Binding-site contacts:
Ligand atom C4 contacts residue ASN168 of chain 1.I at 4.2 Å.
Ligand atom C8 contacts residue ASP434 of chain 1.H at 4.0 Å.
Ligand atom O3 contacts residue LEU416 of chain 1.H at 3.8 Å.
Ligand atom N2 contacts residue ASN168 of chain 1.I at 2.9 Å (h-bond).
Ligand atom C1 contacts residue ASN168 of chain 1.I at 1.4 Å.
Ligand atom N2 contacts residue LEU416 of chain 1.H at 4.2 Å.
Ligand atom C5 contacts residue ASN168 of chain 1.I at 3.7 Å.
Ligand atom C8 contacts residue ASN168 of chain 1.I at 4.4 Å.
Ligand atom C8 contacts residue LEU416 of chain 1.H at 4.0 Å (hydrophobic).
Ligand atom O5 contacts residue ASN168 of chain 1.I at 2.4 Å (h-bond).
Ligand atom C7 contacts residue ASN168 of chain 1.I at 3.2 Å.
Ligand atom O7 contacts residue LEU416 of chain 1.H at 3.9 Å.
Ligand atom C2 contacts residue ASN168 of chain 1.I at 2.5 Å.
Ligand atom C3 contacts residue ASN168 of chain 1.I at 3.8 Å.
Ligand atom O7 contacts residue ASN168 of chain 1.I at 3.1 Å (h-bond).
Ligand atom C7 contacts residue LEU416 of chain 1.H at 3.9 Å (hydrophobic).

Sequence of chain 1.I:
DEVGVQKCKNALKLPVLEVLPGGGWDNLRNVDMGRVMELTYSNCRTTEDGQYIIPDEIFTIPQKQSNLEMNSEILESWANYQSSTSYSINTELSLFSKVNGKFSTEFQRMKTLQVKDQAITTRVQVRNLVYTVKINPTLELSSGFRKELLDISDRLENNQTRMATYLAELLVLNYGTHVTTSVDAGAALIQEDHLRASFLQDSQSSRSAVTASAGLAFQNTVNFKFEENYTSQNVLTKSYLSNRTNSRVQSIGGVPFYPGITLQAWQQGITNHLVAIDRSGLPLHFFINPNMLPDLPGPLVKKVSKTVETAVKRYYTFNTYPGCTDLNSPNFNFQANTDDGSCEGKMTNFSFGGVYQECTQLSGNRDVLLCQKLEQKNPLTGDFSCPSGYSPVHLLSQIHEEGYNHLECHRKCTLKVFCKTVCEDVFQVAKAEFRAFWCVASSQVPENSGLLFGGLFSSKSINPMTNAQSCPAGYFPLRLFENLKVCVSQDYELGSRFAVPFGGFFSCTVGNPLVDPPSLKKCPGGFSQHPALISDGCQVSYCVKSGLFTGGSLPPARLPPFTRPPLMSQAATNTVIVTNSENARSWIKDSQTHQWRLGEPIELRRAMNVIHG

A protein and the small-molecule ligand that binds it are described below.
Small molecule (SMILES): CC(=O)N[C@@H]1[C@@H](O)[C@H](O)[C@@H](CO)O[C@H]1O

Sequence of chain 1.H:
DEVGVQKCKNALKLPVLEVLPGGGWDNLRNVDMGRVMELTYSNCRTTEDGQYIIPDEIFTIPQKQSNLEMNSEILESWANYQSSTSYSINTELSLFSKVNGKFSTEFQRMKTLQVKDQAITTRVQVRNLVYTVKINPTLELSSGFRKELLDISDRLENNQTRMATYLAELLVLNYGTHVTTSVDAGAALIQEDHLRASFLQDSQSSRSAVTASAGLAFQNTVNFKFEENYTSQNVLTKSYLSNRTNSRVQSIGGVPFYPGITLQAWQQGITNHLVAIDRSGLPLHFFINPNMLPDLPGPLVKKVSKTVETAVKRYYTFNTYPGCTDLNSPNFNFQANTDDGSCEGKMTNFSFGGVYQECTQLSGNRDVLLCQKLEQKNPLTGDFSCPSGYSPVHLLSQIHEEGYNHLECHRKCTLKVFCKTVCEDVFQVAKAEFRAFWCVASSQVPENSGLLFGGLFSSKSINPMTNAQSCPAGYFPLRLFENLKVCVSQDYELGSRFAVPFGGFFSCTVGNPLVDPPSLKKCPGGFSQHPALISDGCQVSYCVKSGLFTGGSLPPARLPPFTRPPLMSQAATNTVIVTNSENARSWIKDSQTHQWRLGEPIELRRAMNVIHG